The protein below binds the small molecule below.
Small molecule (SMILES): CC(=O)N[C@H]1[C@H](O[C@H]2[C@H](O)[C@@H](NC(C)=O)CO[C@@H]2CO)O[C@H](CO)[C@@H](O)[C@@H]1O

Sequence of chain 1.A:
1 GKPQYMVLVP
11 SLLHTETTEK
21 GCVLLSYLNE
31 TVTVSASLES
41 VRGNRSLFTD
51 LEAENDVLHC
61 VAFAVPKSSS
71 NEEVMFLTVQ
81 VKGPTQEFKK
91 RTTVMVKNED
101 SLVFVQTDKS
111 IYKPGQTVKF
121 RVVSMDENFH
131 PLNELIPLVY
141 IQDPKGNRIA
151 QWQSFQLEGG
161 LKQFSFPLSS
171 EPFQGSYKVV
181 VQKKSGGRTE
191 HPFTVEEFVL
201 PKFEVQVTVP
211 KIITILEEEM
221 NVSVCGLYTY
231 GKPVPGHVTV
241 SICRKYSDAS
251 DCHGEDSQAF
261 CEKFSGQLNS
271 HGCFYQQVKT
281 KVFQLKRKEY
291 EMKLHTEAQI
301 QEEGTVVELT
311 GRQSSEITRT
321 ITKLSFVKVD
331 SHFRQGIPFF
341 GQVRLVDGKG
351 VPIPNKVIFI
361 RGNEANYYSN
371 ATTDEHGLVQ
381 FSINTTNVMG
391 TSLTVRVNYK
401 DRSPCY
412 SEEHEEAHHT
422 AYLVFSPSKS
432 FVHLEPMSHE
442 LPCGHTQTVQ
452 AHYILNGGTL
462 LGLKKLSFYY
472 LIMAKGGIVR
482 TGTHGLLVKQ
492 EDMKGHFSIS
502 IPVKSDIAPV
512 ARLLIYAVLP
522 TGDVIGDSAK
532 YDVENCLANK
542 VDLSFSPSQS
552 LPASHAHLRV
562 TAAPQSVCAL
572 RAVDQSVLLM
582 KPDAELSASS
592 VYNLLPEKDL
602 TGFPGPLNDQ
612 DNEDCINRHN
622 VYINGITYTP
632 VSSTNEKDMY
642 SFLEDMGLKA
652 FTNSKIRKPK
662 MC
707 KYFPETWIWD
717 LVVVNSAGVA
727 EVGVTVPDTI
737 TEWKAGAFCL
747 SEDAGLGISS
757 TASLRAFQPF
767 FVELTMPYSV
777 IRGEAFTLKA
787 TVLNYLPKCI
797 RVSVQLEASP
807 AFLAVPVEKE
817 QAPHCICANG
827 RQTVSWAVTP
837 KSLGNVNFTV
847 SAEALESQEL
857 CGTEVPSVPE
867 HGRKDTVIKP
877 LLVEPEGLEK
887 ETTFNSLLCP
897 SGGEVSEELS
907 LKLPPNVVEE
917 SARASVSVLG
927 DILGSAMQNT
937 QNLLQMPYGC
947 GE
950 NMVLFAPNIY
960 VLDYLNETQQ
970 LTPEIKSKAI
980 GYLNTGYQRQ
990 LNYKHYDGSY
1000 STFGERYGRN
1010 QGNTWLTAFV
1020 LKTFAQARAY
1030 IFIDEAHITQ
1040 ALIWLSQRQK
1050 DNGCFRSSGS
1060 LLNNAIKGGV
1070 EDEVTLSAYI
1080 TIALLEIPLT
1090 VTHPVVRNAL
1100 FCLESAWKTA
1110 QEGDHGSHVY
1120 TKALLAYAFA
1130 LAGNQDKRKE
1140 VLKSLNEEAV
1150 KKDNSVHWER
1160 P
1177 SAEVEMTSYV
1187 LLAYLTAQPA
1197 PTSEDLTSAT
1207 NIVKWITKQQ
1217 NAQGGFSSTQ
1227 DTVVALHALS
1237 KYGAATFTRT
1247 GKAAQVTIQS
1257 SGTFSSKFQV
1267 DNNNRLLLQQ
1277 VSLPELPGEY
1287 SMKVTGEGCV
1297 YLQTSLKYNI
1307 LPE

Binding-site contacts:
Ligand atom C7 contacts residue THR385 of chain 1.A at 4.2 Å.
Ligand atom O5 contacts residue ASN384 of chain 1.A at 2.4 Å (h-bond).
Ligand atom O3 contacts residue ASN384 of chain 1.A at 4.5 Å.
Ligand atom C8 contacts residue THR386 of chain 1.A at 3.6 Å.
Ligand atom N2 contacts residue THR386 of chain 1.A at 3.8 Å.
Ligand atom O7 contacts residue ASN384 of chain 1.A at 3.8 Å.
Ligand atom C1 contacts residue ASN384 of chain 1.A at 1.5 Å.
Ligand atom C7 contacts residue ASN384 of chain 1.A at 3.8 Å.
Ligand atom C3 contacts residue ASN384 of chain 1.A at 3.9 Å.
Ligand atom C7 contacts residue THR386 of chain 1.A at 4.2 Å.
Ligand atom O4 contacts residue ASN384 of chain 1.A at 4.5 Å.
Ligand atom C4 contacts residue ASN384 of chain 1.A at 4.2 Å.
Ligand atom C8 contacts residue THR385 of chain 1.A at 3.5 Å.
Ligand atom C2 contacts residue ASN384 of chain 1.A at 2.6 Å.
Ligand atom N2 contacts residue ASN384 of chain 1.A at 3.2 Å (h-bond).
Ligand atom C5 contacts residue ASN384 of chain 1.A at 3.6 Å.